A small-molecule ligand and the protein it binds are described below.
Small molecule (SMILES): CSC[C@H]1O[C@@H](n2cnc3c(N)ncnc32)[C@H](O)[C@@H]1O

Sequence of chain 2.B:
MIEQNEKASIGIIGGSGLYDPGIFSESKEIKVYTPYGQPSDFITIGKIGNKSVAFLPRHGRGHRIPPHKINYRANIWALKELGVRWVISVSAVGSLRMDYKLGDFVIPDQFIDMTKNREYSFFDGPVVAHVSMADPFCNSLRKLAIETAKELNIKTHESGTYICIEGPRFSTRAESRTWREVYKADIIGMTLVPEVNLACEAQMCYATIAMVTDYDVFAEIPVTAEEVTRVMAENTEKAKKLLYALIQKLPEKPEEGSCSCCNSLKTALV

Binding-site contacts:
Ligand atom C2 contacts residue PHE170 of chain 2.B at 3.8 Å (hydrophobic).
Ligand atom O2' contacts residue SO41 of chain 2.K at 2.8 Å (h-bond).
Ligand atom N6 contacts residue ASP214 of chain 2.B at 2.9 Å (salt-bridge).
Ligand atom CS contacts residue VAL270 of chain 2.C at 3.8 Å (hydrophobic).
Ligand atom C4' contacts residue SO41 of chain 2.K at 3.6 Å.
Ligand atom N3 contacts residue GLY189 of chain 2.B at 3.5 Å.
Ligand atom C6 contacts residue ASP216 of chain 2.B at 3.8 Å.
Ligand atom N7 contacts residue VAL93 of chain 2.B at 3.6 Å.
Ligand atom O2' contacts residue GLY189 of chain 2.B at 3.8 Å.
Ligand atom C6 contacts residue ILE188 of chain 2.B at 3.6 Å (hydrophobic).
Ligand atom C4 contacts residue PHE170 of chain 2.B at 3.7 Å (hydrophobic).
Ligand atom C5 contacts residue ILE188 of chain 2.B at 3.7 Å (hydrophobic).
Ligand atom C5 contacts residue ASP214 of chain 2.B at 3.7 Å.
Ligand atom N7 contacts residue GLY94 of chain 2.B at 3.2 Å (h-bond).
Ligand atom N9 contacts residue ALA92 of chain 2.B at 3.7 Å.
Ligand atom N7 contacts residue ASP214 of chain 2.B at 2.6 Å (salt-bridge).
Ligand atom C8 contacts residue ALA92 of chain 2.B at 3.8 Å (hydrophobic).
Ligand atom C2' contacts residue SO41 of chain 2.K at 3.8 Å.
Ligand atom S5' contacts residue VAL228 of chain 2.B at 3.8 Å.
Ligand atom C5 contacts residue GLY94 of chain 2.B at 3.6 Å.
Ligand atom N6 contacts residue ILE188 of chain 2.B at 3.5 Å.
Ligand atom C5' contacts residue HIS130 of chain 2.C at 3.2 Å.
Ligand atom C1' contacts residue ALA92 of chain 2.B at 3.4 Å (hydrophobic).
Ligand atom O3' contacts residue HIS59 of chain 2.B at 3.7 Å.
Ligand atom N6 contacts residue ASP216 of chain 2.B at 2.9 Å (salt-bridge).
Ligand atom CS contacts residue SER16 of chain 2.B at 3.6 Å.
Ligand atom C8 contacts residue VAL228 of chain 2.B at 3.7 Å (hydrophobic).
Ligand atom O3' contacts residue PRO67 of chain 2.B at 3.7 Å.
Ligand atom C3' contacts residue SO41 of chain 2.K at 3.5 Å.
Ligand atom O2' contacts residue MET190 of chain 2.B at 3.0 Å (h-bond).
Ligand atom N3 contacts residue MET190 of chain 2.B at 3.7 Å.
Ligand atom C2' contacts residue MET190 of chain 2.B at 3.8 Å (hydrophobic).
Ligand atom C5 contacts residue PHE170 of chain 2.B at 3.8 Å (hydrophobic).
Ligand atom C8 contacts residue ASP214 of chain 2.B at 3.4 Å.
Ligand atom N1 contacts residue ILE188 of chain 2.B at 3.7 Å.
Ligand atom O3' contacts residue SO41 of chain 2.K at 2.6 Å (h-bond).
Ligand atom N6 contacts residue GLY94 of chain 2.B at 3.7 Å.
Ligand atom C2 contacts residue MET190 of chain 2.B at 3.7 Å (hydrophobic).
Ligand atom C4 contacts residue ILE188 of chain 2.B at 3.8 Å (hydrophobic).
Ligand atom N1 contacts residue PHE170 of chain 2.B at 3.6 Å.

Sequence of chain 2.C:
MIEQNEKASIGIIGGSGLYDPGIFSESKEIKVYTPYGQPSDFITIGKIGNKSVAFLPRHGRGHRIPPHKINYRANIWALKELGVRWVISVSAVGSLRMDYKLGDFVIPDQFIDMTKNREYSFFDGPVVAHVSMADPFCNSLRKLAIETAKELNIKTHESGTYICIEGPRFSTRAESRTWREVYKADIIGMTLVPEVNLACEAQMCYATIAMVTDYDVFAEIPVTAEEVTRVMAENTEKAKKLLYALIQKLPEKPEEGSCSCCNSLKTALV